Binding-site contacts:
Ligand atom CAG contacts residue FLV1 of chain 1.H at 0.0 Å.
Ligand atom CAK contacts residue QW81 of chain 1.E at 0.1 Å.
Ligand atom CAL contacts residue FLV1 of chain 1.H at 0.1 Å.
Ligand atom CAN contacts residue QW81 of chain 1.E at 0.1 Å.
Ligand atom OAC contacts residue QW81 of chain 1.E at 0.1 Å (h-bond).
Ligand atom OAD contacts residue QW81 of chain 1.E at 0.2 Å (h-bond).
Ligand atom CAF contacts residue FLV1 of chain 1.H at 0.1 Å.
Ligand atom OAE contacts residue GLY206 of chain 1.A at 3.3 Å.
Ligand atom OAA contacts residue LEU204 of chain 1.A at 3.2 Å (h-bond).
Ligand atom CAG contacts residue ASP205 of chain 1.A at 3.1 Å.
Ligand atom CAH contacts residue QW81 of chain 1.E at 0.1 Å.
Ligand atom OAE contacts residue FLV1 of chain 1.H at 0.2 Å (h-bond).
Ligand atom CAO contacts residue QW81 of chain 1.E at 0.1 Å.
Ligand atom OAB contacts residue FLV1 of chain 1.H at 1.3 Å.
Ligand atom OAA contacts residue FLV1 of chain 1.H at 0.1 Å (h-bond).
Ligand atom OAD contacts residue FLV1 of chain 1.H at 0.1 Å (h-bond).
Ligand atom CAN contacts residue FLV1 of chain 1.H at 0.1 Å.
Ligand atom CAJ contacts residue TYR54 of chain 1.A at 3.1 Å (hydrophobic).
Ligand atom OAE contacts residue QW81 of chain 1.E at 0.1 Å (h-bond).
Ligand atom CAG contacts residue QW81 of chain 1.E at 0.1 Å.
Ligand atom OAC contacts residue TYR400 of chain 1.A at 2.5 Å (h-bond).
Ligand atom CAM contacts residue QW81 of chain 1.E at 0.1 Å.
Ligand atom CAJ contacts residue FLV1 of chain 1.H at 0.1 Å.
Ligand atom CAF contacts residue QW81 of chain 1.E at 0.1 Å.
Ligand atom CAH contacts residue FLV1 of chain 1.H at 0.1 Å.
Ligand atom OAA contacts residue QW81 of chain 1.E at 0.1 Å (h-bond).
Ligand atom CAL contacts residue QW81 of chain 1.E at 0.1 Å.
Ligand atom OAA contacts residue GLY203 of chain 1.A at 3.2 Å.
Ligand atom OAB contacts residue MET398 of chain 1.A at 3.3 Å.
Ligand atom CAM contacts residue TYR54 of chain 1.A at 3.1 Å (hydrophobic).
Ligand atom CAI contacts residue FLV1 of chain 1.H at 0.1 Å.
Ligand atom CAK contacts residue FLV1 of chain 1.H at 0.1 Å.
Ligand atom OAC contacts residue ARG214 of chain 1.A at 2.9 Å (salt-bridge).
Ligand atom OAA contacts residue GLY206 of chain 1.A at 3.1 Å (h-bond).
Ligand atom CAJ contacts residue QW81 of chain 1.E at 0.2 Å.
Ligand atom OAB contacts residue QW81 of chain 1.E at 1.2 Å.
Ligand atom CAM contacts residue FLV1 of chain 1.H at 0.1 Å.
Ligand atom CAI contacts residue QW81 of chain 1.E at 0.1 Å.
Ligand atom CAO contacts residue FLV1 of chain 1.H at 0.1 Å.
Ligand atom OAC contacts residue FLV1 of chain 1.H at 0.1 Å (h-bond).

The small molecule below binds the protein below.
Small molecule (SMILES): O=C1C(O)=CC(=O)c2c(O)cc(O)cc21

Sequence of chain 1.A:
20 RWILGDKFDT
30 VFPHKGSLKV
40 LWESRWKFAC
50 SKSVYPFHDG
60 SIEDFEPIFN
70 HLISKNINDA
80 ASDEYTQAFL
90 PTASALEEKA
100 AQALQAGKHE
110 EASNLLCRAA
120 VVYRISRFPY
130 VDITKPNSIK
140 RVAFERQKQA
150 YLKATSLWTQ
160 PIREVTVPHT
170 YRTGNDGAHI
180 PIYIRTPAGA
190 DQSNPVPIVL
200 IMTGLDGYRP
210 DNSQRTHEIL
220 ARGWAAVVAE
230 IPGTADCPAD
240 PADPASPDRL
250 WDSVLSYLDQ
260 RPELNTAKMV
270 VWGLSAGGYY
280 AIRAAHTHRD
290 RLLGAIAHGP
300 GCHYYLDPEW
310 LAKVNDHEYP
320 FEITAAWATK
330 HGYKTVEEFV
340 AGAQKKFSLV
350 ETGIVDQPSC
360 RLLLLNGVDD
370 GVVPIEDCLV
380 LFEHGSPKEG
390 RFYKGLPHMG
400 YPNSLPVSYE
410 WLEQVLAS